The protein below binds the small molecule below.
Small molecule (SMILES): O=C1Cc2ccc(Cl)cc2N1

Sequence of chain 1.B:
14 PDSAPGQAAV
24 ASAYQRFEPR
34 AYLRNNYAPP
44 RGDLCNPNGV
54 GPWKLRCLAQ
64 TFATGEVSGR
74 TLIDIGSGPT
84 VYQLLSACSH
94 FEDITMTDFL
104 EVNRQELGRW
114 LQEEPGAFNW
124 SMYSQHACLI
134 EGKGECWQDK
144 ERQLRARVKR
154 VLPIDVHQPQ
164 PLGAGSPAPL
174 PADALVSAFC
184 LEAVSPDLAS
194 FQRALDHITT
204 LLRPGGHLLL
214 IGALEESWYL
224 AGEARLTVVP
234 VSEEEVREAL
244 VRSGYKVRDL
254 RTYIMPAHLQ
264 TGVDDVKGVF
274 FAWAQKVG

Binding-site contacts:
Ligand atom C11 contacts residue ARG44 of chain 1.B at 4.1 Å.
Ligand atom C10 contacts residue PHE182 of chain 1.B at 3.7 Å (hydrophobic).
Ligand atom C11 contacts residue PHE182 of chain 1.B at 3.9 Å (hydrophobic).
Ligand atom C02 contacts residue ASN39 of chain 1.B at 3.8 Å.
Ligand atom C07 contacts residue PHE182 of chain 1.B at 3.7 Å (hydrophobic).
Ligand atom C03 contacts residue TYR35 of chain 1.B at 3.2 Å (hydrophobic).
Ligand atom C03 contacts residue ASN39 of chain 1.B at 3.8 Å.
Ligand atom C04 contacts residue PHE182 of chain 1.B at 3.6 Å (hydrophobic).
Ligand atom O08 contacts residue VAL53 of chain 1.B at 3.2 Å.
Ligand atom C04 contacts residue TYR35 of chain 1.B at 3.0 Å (hydrophobic).
Ligand atom C10 contacts residue ARG44 of chain 1.B at 4.1 Å.
Ligand atom N09 contacts residue MET258 of chain 1.B at 4.3 Å.
Ligand atom C11 contacts residue GLU219 of chain 1.B at 4.1 Å.
Ligand atom C11 contacts residue ASP267 of chain 1.B at 3.8 Å.
Ligand atom CL01 contacts residue GLU219 of chain 1.B at 2.9 Å.
Ligand atom C03 contacts residue PHE182 of chain 1.B at 3.8 Å (hydrophobic).
Ligand atom CL01 contacts residue ASP267 of chain 1.B at 4.3 Å.
Ligand atom C02 contacts residue ASP267 of chain 1.B at 4.3 Å.
Ligand atom C04 contacts residue ASN39 of chain 1.B at 3.6 Å.
Ligand atom C05 contacts residue TYR40 of chain 1.B at 4.1 Å (hydrophobic).
Ligand atom C06 contacts residue PHE182 of chain 1.B at 3.8 Å (hydrophobic).
Ligand atom CL01 contacts residue TYR222 of chain 1.B at 3.7 Å.
Ligand atom N09 contacts residue ASN39 of chain 1.B at 4.0 Å.
Ligand atom C11 contacts residue ASN39 of chain 1.B at 3.6 Å.
Ligand atom N09 contacts residue ARG44 of chain 1.B at 3.9 Å.
Ligand atom C10 contacts residue ASN39 of chain 1.B at 3.4 Å.
Ligand atom C05 contacts residue LYS57 of chain 1.B at 4.3 Å.
Ligand atom C06 contacts residue ASN39 of chain 1.B at 4.0 Å.
Ligand atom O08 contacts residue LYS57 of chain 1.B at 3.3 Å (salt-bridge).
Ligand atom C02 contacts residue GLU219 of chain 1.B at 4.1 Å.
Ligand atom O08 contacts residue PHE182 of chain 1.B at 4.3 Å.
Ligand atom N09 contacts residue PHE182 of chain 1.B at 4.1 Å.
Ligand atom C04 contacts residue TYR40 of chain 1.B at 4.0 Å (hydrophobic).
Ligand atom C06 contacts residue TYR40 of chain 1.B at 3.6 Å (hydrophobic).
Ligand atom C02 contacts residue PHE182 of chain 1.B at 3.9 Å (hydrophobic).
Ligand atom C05 contacts residue ASN39 of chain 1.B at 3.4 Å.
Ligand atom C06 contacts residue LYS57 of chain 1.B at 3.0 Å.
Ligand atom C05 contacts residue PHE182 of chain 1.B at 3.8 Å (hydrophobic).
Ligand atom C07 contacts residue VAL53 of chain 1.B at 4.1 Å (hydrophobic).
Ligand atom C07 contacts residue LYS57 of chain 1.B at 3.5 Å.